Binding-site contacts:
Ligand atom C13 contacts residue ASP96 of chain 1.A at 3.3 Å.
Ligand atom C15 contacts residue OH1 of chain 1.E at 3.5 Å.
Ligand atom C15 contacts residue HIS94 of chain 1.A at 3.2 Å.
Ligand atom N3 contacts residue HIS222 of chain 1.A at 3.6 Å.
Ligand atom C14 contacts residue ZN1 of chain 1.C at 3.8 Å.
Ligand atom C2 contacts residue HIS222 of chain 1.A at 3.7 Å.
Ligand atom C13 contacts residue ZN1 of chain 1.D at 3.2 Å.
Ligand atom C1 contacts residue ASN192 of chain 1.A at 3.7 Å.
Ligand atom OXT contacts residue ZN1 of chain 1.C at 2.1 Å.
Ligand atom O3 contacts residue ASP96 of chain 1.A at 3.5 Å (salt-bridge).
Ligand atom C10 contacts residue LEU37 of chain 1.A at 3.6 Å (hydrophobic).
Ligand atom C15 contacts residue ZN1 of chain 1.C at 3.1 Å.
Ligand atom O4 contacts residue HIS94 of chain 1.A at 3.6 Å.
Ligand atom C16 contacts residue ZN1 of chain 1.D at 3.6 Å.
Ligand atom OXT contacts residue OH1 of chain 1.E at 2.8 Å (h-bond).
Ligand atom C13 contacts residue OH1 of chain 1.E at 3.5 Å.
Ligand atom OXT contacts residue HIS161 of chain 1.A at 2.8 Å (h-bond).
Ligand atom C14 contacts residue OH1 of chain 1.E at 3.3 Å.
Ligand atom C14 contacts residue ASP96 of chain 1.A at 3.7 Å.
Ligand atom N3 contacts residue ASP96 of chain 1.A at 3.1 Å (salt-bridge).
Ligand atom C16 contacts residue HIS222 of chain 1.A at 3.2 Å.
Ligand atom O1 contacts residue ASN192 of chain 1.A at 3.1 Å (h-bond).
Ligand atom N3 contacts residue OH1 of chain 1.E at 3.0 Å (h-bond).
Ligand atom C2 contacts residue LYS183 of chain 1.A at 3.3 Å.
Ligand atom O4 contacts residue ASN192 of chain 1.A at 3.1 Å (h-bond).
Ligand atom C12 contacts residue ZN1 of chain 1.D at 3.1 Å.
Ligand atom O2 contacts residue ZN1 of chain 1.D at 2.1 Å.
Ligand atom OXT contacts residue HIS94 of chain 1.A at 2.9 Å (h-bond).
Ligand atom C11 contacts residue TRP65 of chain 1.A at 3.7 Å (hydrophobic).
Ligand atom O1 contacts residue GLY191 of chain 1.A at 3.4 Å.
Ligand atom O3 contacts residue TRP65 of chain 1.A at 3.6 Å.
Ligand atom O2 contacts residue CYS180 of chain 1.A at 3.2 Å.
Ligand atom N2 contacts residue GLN95 of chain 1.A at 3.1 Å (h-bond).
Ligand atom O2 contacts residue HIS222 of chain 1.A at 2.9 Å (h-bond).
Ligand atom N3 contacts residue ZN1 of chain 1.D at 2.1 Å.
Ligand atom O1 contacts residue LYS183 of chain 1.A at 2.8 Å (salt-bridge).
Ligand atom O2 contacts residue LYS183 of chain 1.A at 3.2 Å (salt-bridge).
Ligand atom O3 contacts residue GLN95 of chain 1.A at 3.4 Å.
Ligand atom C9 contacts residue MET39 of chain 1.A at 3.0 Å (hydrophobic).
Ligand atom C2 contacts residue ZN1 of chain 1.D at 3.0 Å.

The protein below binds the small molecule below.
Small molecule (SMILES): CC1(C)S[C@H]([C@H](NC(=O)[C@H](N)c2ccccc2)C(=O)O)N[C@H]1C(=O)O

Sequence of chain 1.A:
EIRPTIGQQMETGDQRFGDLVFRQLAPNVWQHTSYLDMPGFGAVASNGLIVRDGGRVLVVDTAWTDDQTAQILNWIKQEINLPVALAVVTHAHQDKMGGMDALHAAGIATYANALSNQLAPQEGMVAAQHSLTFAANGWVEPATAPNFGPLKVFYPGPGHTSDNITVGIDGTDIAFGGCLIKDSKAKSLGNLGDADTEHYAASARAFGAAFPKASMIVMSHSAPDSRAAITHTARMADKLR